Sequence of chain 1.C:
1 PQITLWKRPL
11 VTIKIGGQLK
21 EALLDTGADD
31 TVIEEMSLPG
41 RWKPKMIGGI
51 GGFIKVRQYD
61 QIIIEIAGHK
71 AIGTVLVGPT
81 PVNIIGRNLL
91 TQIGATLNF

Sequence of chain 1.D:
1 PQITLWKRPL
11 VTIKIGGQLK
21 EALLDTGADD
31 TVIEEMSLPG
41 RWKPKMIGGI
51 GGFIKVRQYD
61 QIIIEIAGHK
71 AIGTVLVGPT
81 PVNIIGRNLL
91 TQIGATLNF

This protein binds this small molecule.
Small molecule (SMILES): CC(C)[C@H](NC(=O)COc1ccccc1)C(=O)N[C@@H](Cc1ccccc1)[C@@H](O)[C@H](N)[C@H](O)Cc1ccccc1

Binding-site contacts:
Ligand atom C20 contacts residue VAL82 of chain 1.C at 3.5 Å (hydrophobic).
Ligand atom C21 contacts residue GLY27 of chain 1.D at 3.5 Å.
Ligand atom C24 contacts residue ASP25 of chain 1.D at 3.4 Å.
Ligand atom C17 contacts residue ILE84 of chain 1.C at 3.4 Å (hydrophobic).
Ligand atom O1 contacts residue ALA28 of chain 1.D at 3.4 Å.
Ligand atom C9 contacts residue GLY48 of chain 1.D at 3.6 Å.
Ligand atom C15 contacts residue ASP25 of chain 1.C at 3.1 Å.
Ligand atom O1 contacts residue ASP29 of chain 1.D at 2.9 Å (salt-bridge).
Ligand atom O4 contacts residue ASP25 of chain 1.C at 2.7 Å (salt-bridge).
Ligand atom O1 contacts residue GLY27 of chain 1.D at 3.3 Å (h-bond).
Ligand atom O3 contacts residue GLY48 of chain 1.D at 3.7 Å.
Ligand atom C30 contacts residue PRO81 of chain 1.D at 3.5 Å (hydrophobic).
Ligand atom C18 contacts residue ILE50 of chain 1.D at 3.7 Å (hydrophobic).
Ligand atom O5 contacts residue GLY27 of chain 1.C at 2.9 Å (h-bond).
Ligand atom O5 contacts residue ALA28 of chain 1.C at 3.6 Å.
Ligand atom C16 contacts residue ILE84 of chain 1.C at 3.6 Å (hydrophobic).
Ligand atom C21 contacts residue LEU23 of chain 1.C at 3.6 Å (hydrophobic).
Ligand atom C18 contacts residue GLY49 of chain 1.D at 3.5 Å.
Ligand atom C25 contacts residue GLY27 of chain 1.C at 3.3 Å.
Ligand atom C2 contacts residue ASP29 of chain 1.D at 3.6 Å.
Ligand atom O4 contacts residue ASP25 of chain 1.D at 2.5 Å (salt-bridge).
Ligand atom O3 contacts residue ILE50 of chain 1.C at 3.5 Å.
Ligand atom C24 contacts residue GLY27 of chain 1.C at 3.1 Å.
Ligand atom C26 contacts residue VAL82 of chain 1.D at 3.6 Å (hydrophobic).
Ligand atom C15 contacts residue GLY27 of chain 1.D at 3.6 Å.
Ligand atom C10 contacts residue GLY48 of chain 1.D at 3.7 Å.
Ligand atom C22 contacts residue ASP25 of chain 1.D at 3.4 Å.
Ligand atom C19 contacts residue VAL82 of chain 1.C at 3.5 Å (hydrophobic).
Ligand atom N3 contacts residue ASP25 of chain 1.D at 2.8 Å (salt-bridge).
Ligand atom C22 contacts residue ASP25 of chain 1.C at 3.1 Å.
Ligand atom C11 contacts residue ILE84 of chain 1.D at 3.0 Å (hydrophobic).
Ligand atom N1 contacts residue GLY48 of chain 1.D at 2.8 Å (h-bond).
Ligand atom N2 contacts residue GLY27 of chain 1.D at 3.1 Å (h-bond).
Ligand atom O4 contacts residue GLY27 of chain 1.D at 3.5 Å.
Ligand atom O2 contacts residue GLY48 of chain 1.D at 2.9 Å (h-bond).
Ligand atom C30 contacts residue GLY49 of chain 1.C at 3.6 Å.
Ligand atom C23 contacts residue ASP25 of chain 1.D at 3.4 Å.
Ligand atom C4 contacts residue ARG8 of chain 1.C at 3.6 Å.
Ligand atom C15 contacts residue ILE84 of chain 1.C at 3.6 Å (hydrophobic).
Ligand atom C8 contacts residue GLY48 of chain 1.D at 3.6 Å.